Binding-site contacts:
Ligand atom O1A contacts residue ARG15 of chain 1.B at 2.9 Å (salt-bridge).
Ligand atom O1A contacts residue ASN309 of chain 1.B at 3.3 Å (h-bond).
Ligand atom O3A contacts residue ASN309 of chain 1.B at 2.8 Å (h-bond).
Ligand atom PA contacts residue TYR16 of chain 1.B at 3.4 Å.
Ligand atom O68 contacts residue HIS91 of chain 1.A at 3.0 Å (h-bond).
Ligand atom C62 contacts residue LYS301 of chain 1.B at 3.3 Å.
Ligand atom O3' contacts residue ASN90 of chain 1.A at 3.6 Å (h-bond).
Ligand atom O2A contacts residue SER340 of chain 1.A at 2.6 Å (h-bond).
Ligand atom O5' contacts residue ARG344 of chain 1.A at 3.5 Å (salt-bridge).
Ligand atom O67 contacts residue THR122 of chain 1.A at 2.7 Å (h-bond).
Ligand atom C2 contacts residue ARG335 of chain 1.A at 3.6 Å.
Ligand atom N1 contacts residue GLN247 of chain 1.A at 3.5 Å (h-bond).
Ligand atom O2' contacts residue ASN90 of chain 1.A at 2.8 Å (h-bond).
Ligand atom O66 contacts residue LYS301 of chain 1.B at 3.2 Å (salt-bridge).
Ligand atom O5' contacts residue ARG15 of chain 1.B at 3.4 Å (salt-bridge).
Ligand atom N6 contacts residue GLN247 of chain 1.A at 3.2 Å (h-bond).
Ligand atom O3' contacts residue HIS91 of chain 1.A at 3.4 Å.
Ligand atom O67 contacts residue SER123 of chain 1.A at 2.8 Å (h-bond).
Ligand atom O68 contacts residue SER123 of chain 1.A at 2.8 Å (h-bond).
Ligand atom O2A contacts residue TYR16 of chain 1.B at 3.5 Å (h-bond).
Ligand atom O2A contacts residue THR341 of chain 1.A at 3.3 Å (h-bond).
Ligand atom N7 contacts residue ASN303 of chain 1.B at 3.5 Å (h-bond).
Ligand atom O2' contacts residue HIS91 of chain 1.A at 3.5 Å.
Ligand atom O66 contacts residue MET298 of chain 1.B at 3.0 Å.
Ligand atom C64 contacts residue SER123 of chain 1.A at 3.4 Å.
Ligand atom O66 contacts residue GLN247 of chain 1.A at 2.9 Å (h-bond).
Ligand atom O1A contacts residue ARG344 of chain 1.A at 3.6 Å.
Ligand atom O65 contacts residue ASN303 of chain 1.B at 2.6 Å (h-bond).
Ligand atom O65 contacts residue LYS301 of chain 1.B at 2.7 Å (salt-bridge).
Ligand atom C2 contacts residue SER123 of chain 1.A at 3.6 Å.
Ligand atom O2A contacts residue ARG344 of chain 1.A at 2.8 Å (salt-bridge).
Ligand atom O3' contacts residue ASP92 of chain 1.A at 3.1 Å (salt-bridge).
Ligand atom PA contacts residue ASN309 of chain 1.B at 3.6 Å.
Ligand atom O1A contacts residue TYR16 of chain 1.B at 2.5 Å (h-bond).
Ligand atom N1 contacts residue ARG335 of chain 1.A at 3.0 Å (salt-bridge).
Ligand atom C5' contacts residue SER340 of chain 1.A at 3.3 Å.
Ligand atom PA contacts residue ARG344 of chain 1.A at 3.6 Å.
Ligand atom C2 contacts residue GLU124 of chain 1.A at 3.4 Å.
Ligand atom O66 contacts residue THR170 of chain 2.A at 2.6 Å (h-bond).
Ligand atom C62 contacts residue ASN303 of chain 1.B at 3.6 Å.

Sequence of chain 1.A:
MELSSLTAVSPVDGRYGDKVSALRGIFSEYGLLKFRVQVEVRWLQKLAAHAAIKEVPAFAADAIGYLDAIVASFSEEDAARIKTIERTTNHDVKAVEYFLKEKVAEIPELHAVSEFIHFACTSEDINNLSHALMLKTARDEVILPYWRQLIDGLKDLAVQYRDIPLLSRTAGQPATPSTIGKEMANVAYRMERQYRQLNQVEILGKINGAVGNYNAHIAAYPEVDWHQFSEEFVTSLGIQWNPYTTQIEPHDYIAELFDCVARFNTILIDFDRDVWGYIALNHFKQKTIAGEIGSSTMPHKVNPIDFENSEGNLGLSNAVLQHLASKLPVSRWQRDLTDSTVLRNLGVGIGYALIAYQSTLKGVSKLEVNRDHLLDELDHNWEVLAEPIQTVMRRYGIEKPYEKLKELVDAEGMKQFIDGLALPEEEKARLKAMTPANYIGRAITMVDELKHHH

Sequence of chain 2.A:
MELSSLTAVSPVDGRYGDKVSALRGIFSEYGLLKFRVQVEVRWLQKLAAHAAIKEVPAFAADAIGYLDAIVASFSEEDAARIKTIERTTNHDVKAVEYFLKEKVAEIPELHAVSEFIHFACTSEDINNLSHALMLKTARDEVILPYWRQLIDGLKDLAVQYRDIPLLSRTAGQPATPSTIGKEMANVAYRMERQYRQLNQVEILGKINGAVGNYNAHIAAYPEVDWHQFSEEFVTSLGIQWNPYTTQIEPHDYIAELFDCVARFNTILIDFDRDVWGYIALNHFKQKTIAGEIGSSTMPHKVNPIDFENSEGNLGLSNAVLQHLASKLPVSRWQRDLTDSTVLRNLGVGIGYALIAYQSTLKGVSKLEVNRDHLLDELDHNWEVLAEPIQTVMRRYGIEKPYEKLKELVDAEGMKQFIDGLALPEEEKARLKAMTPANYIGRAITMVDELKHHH

A protein and the small-molecule ligand that binds it are described below.
Small molecule (SMILES): O=C(O)C[C@H](Nc1ncnc2c1ncn2[C@@H]1O[C@H](COP(=O)(O)O)[C@@H](O)[C@H]1O)C(=O)O

Sequence of chain 1.B:
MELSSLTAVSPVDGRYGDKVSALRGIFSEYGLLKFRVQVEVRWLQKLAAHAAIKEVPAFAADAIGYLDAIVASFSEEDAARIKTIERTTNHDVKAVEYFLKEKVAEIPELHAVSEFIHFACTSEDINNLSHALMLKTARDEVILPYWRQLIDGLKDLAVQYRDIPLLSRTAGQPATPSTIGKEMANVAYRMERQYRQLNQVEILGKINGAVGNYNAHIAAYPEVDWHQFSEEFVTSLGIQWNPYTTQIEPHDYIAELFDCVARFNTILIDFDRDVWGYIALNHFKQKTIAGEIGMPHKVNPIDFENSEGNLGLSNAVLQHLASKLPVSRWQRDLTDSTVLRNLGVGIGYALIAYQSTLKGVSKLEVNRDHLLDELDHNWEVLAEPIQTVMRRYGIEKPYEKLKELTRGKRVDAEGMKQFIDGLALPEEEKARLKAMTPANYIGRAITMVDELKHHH